A protein and the small-molecule ligand that binds it are described below.
Small molecule (SMILES): CC(=O)N[C@@H]1[C@@H](O)[C@H](O)[C@@H](CO)O[C@H]1O

Binding-site contacts:
Ligand atom C4 contacts residue SER112 of chain 1.D at 4.3 Å.
Ligand atom C5 contacts residue SER112 of chain 1.D at 3.8 Å.
Ligand atom O5 contacts residue PRO100 of chain 1.D at 4.0 Å.
Ligand atom O5 contacts residue SER112 of chain 1.D at 2.4 Å (h-bond).
Ligand atom C2 contacts residue SER101 of chain 1.D at 4.0 Å.
Ligand atom C2 contacts residue SER112 of chain 1.D at 2.5 Å.
Ligand atom N2 contacts residue SER101 of chain 1.D at 4.0 Å.
Ligand atom C7 contacts residue SER112 of chain 1.D at 3.8 Å.
Ligand atom C1 contacts residue SER112 of chain 1.D at 1.5 Å.
Ligand atom C1 contacts residue SER101 of chain 1.D at 4.0 Å.
Ligand atom C3 contacts residue SER112 of chain 1.D at 3.8 Å.
Ligand atom C7 contacts residue SER101 of chain 1.D at 4.3 Å.
Ligand atom N2 contacts residue SER112 of chain 1.D at 2.7 Å (h-bond).
Ligand atom C6 contacts residue SER101 of chain 1.D at 4.4 Å.
Ligand atom O5 contacts residue SER101 of chain 1.D at 3.8 Å.

Sequence of chain 1.D:
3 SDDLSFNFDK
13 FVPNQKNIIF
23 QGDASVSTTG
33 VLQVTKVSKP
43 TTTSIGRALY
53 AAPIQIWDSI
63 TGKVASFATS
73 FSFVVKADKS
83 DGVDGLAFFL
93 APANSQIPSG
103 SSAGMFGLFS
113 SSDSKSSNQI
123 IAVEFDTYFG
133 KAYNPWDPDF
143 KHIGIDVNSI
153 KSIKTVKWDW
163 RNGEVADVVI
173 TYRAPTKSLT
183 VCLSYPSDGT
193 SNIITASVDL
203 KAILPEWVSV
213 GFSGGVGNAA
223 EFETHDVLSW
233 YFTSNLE